Sequence of chain 60.F:
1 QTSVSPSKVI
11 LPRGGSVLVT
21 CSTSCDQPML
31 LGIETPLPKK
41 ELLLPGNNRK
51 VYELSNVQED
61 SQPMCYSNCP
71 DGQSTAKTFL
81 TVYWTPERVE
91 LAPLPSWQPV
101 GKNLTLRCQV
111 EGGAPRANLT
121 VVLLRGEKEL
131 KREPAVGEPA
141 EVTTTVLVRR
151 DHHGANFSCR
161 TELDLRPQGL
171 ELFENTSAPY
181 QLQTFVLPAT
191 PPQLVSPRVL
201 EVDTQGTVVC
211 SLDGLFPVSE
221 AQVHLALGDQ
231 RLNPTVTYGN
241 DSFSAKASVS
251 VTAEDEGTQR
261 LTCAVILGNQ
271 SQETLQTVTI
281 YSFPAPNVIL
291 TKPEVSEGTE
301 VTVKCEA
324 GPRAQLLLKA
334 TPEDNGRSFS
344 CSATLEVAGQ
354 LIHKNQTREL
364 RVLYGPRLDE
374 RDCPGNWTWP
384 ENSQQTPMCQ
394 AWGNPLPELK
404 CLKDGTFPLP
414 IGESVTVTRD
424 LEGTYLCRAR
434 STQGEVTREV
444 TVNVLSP

This small molecule binds to this protein.
Small molecule (SMILES): CC(=O)N[C@@H]1[C@@H](O)[C@H](O)[C@@H](CO)O[C@H]1O

Binding-site contacts:
Ligand atom C4 contacts residue ASN156 of chain 60.F at 4.2 Å.
Ligand atom C2 contacts residue ASN156 of chain 60.F at 2.3 Å.
Ligand atom O7 contacts residue ASN156 of chain 60.F at 3.2 Å (h-bond).
Ligand atom O5 contacts residue ASN156 of chain 60.F at 2.5 Å (h-bond).
Ligand atom C6 contacts residue LYS128 of chain 60.F at 4.3 Å.
Ligand atom C5 contacts residue ASN156 of chain 60.F at 3.7 Å.
Ligand atom C3 contacts residue ASN156 of chain 60.F at 3.6 Å.
Ligand atom O4 contacts residue GLU127 of chain 60.F at 3.1 Å (salt-bridge).
Ligand atom O5 contacts residue GLY126 of chain 60.F at 3.7 Å.
Ligand atom C6 contacts residue GLU127 of chain 60.F at 3.8 Å.
Ligand atom C1 contacts residue GLY126 of chain 60.F at 3.4 Å.
Ligand atom C7 contacts residue ASN156 of chain 60.F at 3.3 Å.
Ligand atom C3 contacts residue GLU127 of chain 60.F at 3.6 Å.
Ligand atom C8 contacts residue PRO179 of chain 60.F at 4.4 Å (hydrophobic).
Ligand atom N2 contacts residue ASN156 of chain 60.F at 2.5 Å (h-bond).
Ligand atom C5 contacts residue GLU127 of chain 60.F at 3.6 Å.
Ligand atom O3 contacts residue GLU127 of chain 60.F at 4.2 Å.
Ligand atom C5 contacts residue GLY126 of chain 60.F at 4.0 Å.
Ligand atom C8 contacts residue ASN156 of chain 60.F at 4.2 Å.
Ligand atom C1 contacts residue ASN156 of chain 60.F at 1.4 Å.
Ligand atom C4 contacts residue GLU127 of chain 60.F at 3.6 Å.